The small molecule below binds the protein below.
Small molecule (SMILES): CC(=O)N[C@H]1[C@H](O[C@H]2[C@H](O)[C@@H](NC(C)=O)CO[C@@H]2CO)O[C@H](CO)[C@@H](O)[C@@H]1O

Binding-site contacts:
Ligand atom C1 contacts residue THR156 of chain 21.C at 3.6 Å.
Ligand atom O7 contacts residue ASN154 of chain 21.C at 2.6 Å (h-bond).
Ligand atom N2 contacts residue THR156 of chain 21.C at 3.6 Å (h-bond).
Ligand atom C7 contacts residue ASN154 of chain 21.C at 3.3 Å.
Ligand atom C2 contacts residue ASN154 of chain 21.C at 3.5 Å.
Ligand atom C8 contacts residue THR156 of chain 21.C at 4.0 Å.
Ligand atom O6 contacts residue MET151 of chain 21.C at 3.4 Å.
Ligand atom C1 contacts residue ASN154 of chain 21.C at 3.4 Å.
Ligand atom C8 contacts residue ASN154 of chain 21.C at 3.6 Å.
Ligand atom N2 contacts residue ASN154 of chain 21.C at 3.8 Å.
Ligand atom C7 contacts residue THR156 of chain 21.C at 3.9 Å.
Ligand atom C6 contacts residue MET151 of chain 21.C at 4.5 Å (hydrophobic).
Ligand atom O5 contacts residue ASN154 of chain 21.C at 4.0 Å.
Ligand atom C2 contacts residue THR156 of chain 21.C at 4.2 Å.

Sequence of chain 21.C:
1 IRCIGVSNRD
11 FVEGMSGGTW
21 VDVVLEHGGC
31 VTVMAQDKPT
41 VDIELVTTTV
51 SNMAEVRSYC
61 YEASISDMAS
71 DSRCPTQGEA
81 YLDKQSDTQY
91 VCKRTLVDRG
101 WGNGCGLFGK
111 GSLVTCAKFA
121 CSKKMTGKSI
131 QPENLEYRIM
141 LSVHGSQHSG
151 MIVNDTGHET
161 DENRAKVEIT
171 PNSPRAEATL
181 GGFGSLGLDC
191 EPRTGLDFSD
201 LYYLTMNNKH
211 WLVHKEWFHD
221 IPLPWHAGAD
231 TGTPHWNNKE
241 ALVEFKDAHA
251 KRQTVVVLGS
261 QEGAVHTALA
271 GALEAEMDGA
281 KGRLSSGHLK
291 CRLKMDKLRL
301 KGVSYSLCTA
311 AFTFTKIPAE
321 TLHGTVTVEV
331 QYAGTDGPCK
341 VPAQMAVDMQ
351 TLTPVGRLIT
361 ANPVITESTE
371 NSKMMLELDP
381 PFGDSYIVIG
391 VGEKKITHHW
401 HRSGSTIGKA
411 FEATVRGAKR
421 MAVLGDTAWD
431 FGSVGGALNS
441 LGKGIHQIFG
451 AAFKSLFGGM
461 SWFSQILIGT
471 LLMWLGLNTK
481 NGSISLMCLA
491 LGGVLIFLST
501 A